A small-molecule ligand and the protein it binds are described below.
Small molecule (SMILES): CC(=O)N[C@H]1[C@H](O[C@H]2[C@H](O)[C@@H](NC(C)=O)CO[C@@H]2CO)O[C@H](CO)[C@@H](O)[C@@H]1O

Binding-site contacts:
Ligand atom O6 contacts residue THR156 of chain 19.C at 2.7 Å (h-bond).
Ligand atom C6 contacts residue THR156 of chain 19.C at 3.7 Å.
Ligand atom O7 contacts residue ASN154 of chain 19.C at 2.1 Å (h-bond).
Ligand atom C5 contacts residue THR156 of chain 19.C at 4.1 Å.
Ligand atom C2 contacts residue ASN154 of chain 19.C at 3.6 Å.
Ligand atom C7 contacts residue ASN154 of chain 19.C at 2.2 Å.
Ligand atom N2 contacts residue ASN154 of chain 19.C at 3.2 Å (h-bond).
Ligand atom C8 contacts residue ASN154 of chain 19.C at 2.3 Å.
Ligand atom C1 contacts residue THR156 of chain 19.C at 4.2 Å.
Ligand atom O7 contacts residue VAL153 of chain 19.C at 4.1 Å.
Ligand atom O5 contacts residue ASN154 of chain 19.C at 4.1 Å.
Ligand atom O5 contacts residue THR156 of chain 19.C at 4.0 Å.
Ligand atom O7 contacts residue GLY150 of chain 19.C at 4.2 Å.
Ligand atom C1 contacts residue ASN154 of chain 19.C at 3.0 Å.

Sequence of chain 19.C:
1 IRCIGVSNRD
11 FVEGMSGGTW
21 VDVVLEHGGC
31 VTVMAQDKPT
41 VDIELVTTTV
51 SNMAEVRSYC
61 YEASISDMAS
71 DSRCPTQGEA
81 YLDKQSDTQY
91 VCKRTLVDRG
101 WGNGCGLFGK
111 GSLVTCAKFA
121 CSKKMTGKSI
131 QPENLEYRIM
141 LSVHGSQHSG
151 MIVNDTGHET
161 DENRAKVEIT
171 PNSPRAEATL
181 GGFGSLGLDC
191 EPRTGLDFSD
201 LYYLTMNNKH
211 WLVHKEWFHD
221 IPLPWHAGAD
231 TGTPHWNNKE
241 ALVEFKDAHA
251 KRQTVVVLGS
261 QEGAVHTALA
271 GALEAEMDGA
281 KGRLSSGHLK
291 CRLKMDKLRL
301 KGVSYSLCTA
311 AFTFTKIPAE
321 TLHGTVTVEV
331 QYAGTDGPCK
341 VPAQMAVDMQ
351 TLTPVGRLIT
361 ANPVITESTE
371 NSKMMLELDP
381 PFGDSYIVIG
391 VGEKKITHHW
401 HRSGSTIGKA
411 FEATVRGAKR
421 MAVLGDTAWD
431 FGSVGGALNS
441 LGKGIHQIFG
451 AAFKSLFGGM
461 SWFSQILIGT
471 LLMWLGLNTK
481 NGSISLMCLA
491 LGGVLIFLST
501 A